Sequence of chain 2.B:
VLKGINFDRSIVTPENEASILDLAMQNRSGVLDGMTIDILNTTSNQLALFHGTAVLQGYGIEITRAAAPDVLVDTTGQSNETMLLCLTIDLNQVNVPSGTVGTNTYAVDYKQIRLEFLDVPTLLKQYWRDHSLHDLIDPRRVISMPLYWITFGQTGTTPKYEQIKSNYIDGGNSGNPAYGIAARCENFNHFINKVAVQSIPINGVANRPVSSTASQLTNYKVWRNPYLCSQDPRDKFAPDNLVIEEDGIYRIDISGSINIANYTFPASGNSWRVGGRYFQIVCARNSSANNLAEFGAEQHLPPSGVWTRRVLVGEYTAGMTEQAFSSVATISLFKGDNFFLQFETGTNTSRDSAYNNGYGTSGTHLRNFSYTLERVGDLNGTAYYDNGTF

Binding-site contacts:
Ligand atom O3 contacts residue GLN201 of chain 2.B at 3.3 Å.
Ligand atom O2 contacts residue ASN341 of chain 2.B at 3.4 Å (h-bond).
Ligand atom O4 contacts residue ASP243 of chain 2.B at 2.9 Å (salt-bridge).
Ligand atom O6 contacts residue PHE240 of chain 2.B at 3.5 Å.
Ligand atom C2 contacts residue ARG237 of chain 2.B at 3.6 Å.
Ligand atom C7 contacts residue GLN345 of chain 2.B at 3.8 Å.
Ligand atom C6 contacts residue LYS239 of chain 2.B at 2.9 Å.
Ligand atom C4 contacts residue PHE240 of chain 2.B at 3.7 Å (hydrophobic).
Ligand atom O2 contacts residue ALA292 of chain 2.B at 3.6 Å.
Ligand atom C4 contacts residue SER202 of chain 2.B at 4.0 Å.
Ligand atom O7 contacts residue GLN345 of chain 2.B at 2.8 Å (h-bond).
Ligand atom O5 contacts residue PHE240 of chain 2.B at 4.0 Å.
Ligand atom C2 contacts residue SER202 of chain 2.B at 4.0 Å.
Ligand atom O5 contacts residue PHE240 of chain 2.B at 3.6 Å.
Ligand atom C1 contacts residue PHE240 of chain 2.B at 3.9 Å (hydrophobic).
Ligand atom O6 contacts residue ASN244 of chain 2.B at 3.9 Å.
Ligand atom O3 contacts residue ASN289 of chain 2.B at 3.8 Å.
Ligand atom O6 contacts residue LYS239 of chain 2.B at 3.6 Å (salt-bridge).
Ligand atom C8 contacts residue VAL200 of chain 2.B at 3.3 Å (hydrophobic).
Ligand atom O3 contacts residue SER202 of chain 2.B at 2.8 Å (h-bond).
Ligand atom C7 contacts residue SER291 of chain 2.B at 3.4 Å.
Ligand atom C3 contacts residue ASN341 of chain 2.B at 3.7 Å.
Ligand atom C2 contacts residue PHE240 of chain 2.B at 3.9 Å (hydrophobic).
Ligand atom C7 contacts residue VAL200 of chain 2.B at 3.6 Å (hydrophobic).
Ligand atom C2 contacts residue GLN345 of chain 2.B at 4.0 Å.
Ligand atom O6 contacts residue PHE240 of chain 2.B at 3.5 Å.
Ligand atom C3 contacts residue ASN289 of chain 2.B at 3.5 Å.
Ligand atom O2 contacts residue ARG237 of chain 2.B at 3.1 Å (salt-bridge).
Ligand atom O3 contacts residue LYS239 of chain 2.B at 3.8 Å.
Ligand atom C6 contacts residue ASP243 of chain 2.B at 3.2 Å.
Ligand atom O6 contacts residue ASP243 of chain 2.B at 2.8 Å (salt-bridge).
Ligand atom C2 contacts residue ASN341 of chain 2.B at 3.8 Å.
Ligand atom C4 contacts residue ASP243 of chain 2.B at 3.3 Å.
Ligand atom O7 contacts residue VAL200 of chain 2.B at 3.6 Å.
Ligand atom C5 contacts residue ASP243 of chain 2.B at 3.8 Å.
Ligand atom O1 contacts residue SER291 of chain 2.B at 2.8 Å (h-bond).
Ligand atom O3 contacts residue ASN341 of chain 2.B at 2.6 Å (h-bond).
Ligand atom O3 contacts residue ASN244 of chain 2.B at 3.4 Å (h-bond).
Ligand atom C6 contacts residue PHE240 of chain 2.B at 3.9 Å (hydrophobic).
Ligand atom O4 contacts residue PHE343 of chain 2.B at 3.6 Å.

The small molecule below binds the protein below.
Small molecule (SMILES): CO[C@H]1O[C@H](CO[C@@H]2O[C@@H]([C@H](O)CO)[C@H](O)[C@H]2O[C@@H]2O[C@H](CO)[C@@H](O)[C@H](O)[C@H]2NC(C)=O)[C@@H](O)[C@H](O)[C@H]1O